Binding-site contacts:
Ligand atom O28 contacts residue TYR106 of chain 1.C at 3.4 Å (h-bond).
Ligand atom C10 contacts residue ALA52 of chain 1.C at 3.5 Å (hydrophobic).
Ligand atom C31 contacts residue ALA211 of chain 1.C at 3.3 Å (hydrophobic).
Ligand atom C20 contacts residue VAL93 of chain 1.C at 3.6 Å (hydrophobic).
Ligand atom C25 contacts residue TYR106 of chain 1.C at 3.4 Å (hydrophobic).
Ligand atom C12 contacts residue ALA52 of chain 1.C at 3.8 Å (hydrophobic).
Ligand atom O21 contacts residue GLU55 of chain 1.C at 2.8 Å (salt-bridge).
Ligand atom C12 contacts residue LEU89 of chain 1.C at 3.4 Å (hydrophobic).
Ligand atom C08 contacts residue ASP53 of chain 1.C at 3.8 Å.
Ligand atom C27 contacts residue ASN126 of chain 1.C at 3.3 Å.
Ligand atom N04 contacts residue ASP53 of chain 1.C at 3.5 Å (salt-bridge).
Ligand atom C01 contacts residue ASP53 of chain 1.C at 3.2 Å.
Ligand atom C11 contacts residue ALA52 of chain 1.C at 3.5 Å (hydrophobic).
Ligand atom C32 contacts residue PHE215 of chain 1.C at 3.5 Å (hydrophobic).
Ligand atom C15 contacts residue ALA52 of chain 1.C at 3.7 Å (hydrophobic).
Ligand atom C08 contacts residue TRP85 of chain 1.C at 3.9 Å (hydrophobic).
Ligand atom C03 contacts residue ASP53 of chain 1.C at 3.8 Å.
Ligand atom C11 contacts residue TRP85 of chain 1.C at 3.4 Å (hydrophobic).
Ligand atom C19 contacts residue GLU55 of chain 1.C at 3.5 Å.
Ligand atom C18 contacts residue ALA52 of chain 1.C at 3.9 Å (hydrophobic).
Ligand atom O21 contacts residue VAL93 of chain 1.C at 3.3 Å.
Ligand atom O28 contacts residue ASN126 of chain 1.C at 2.5 Å (h-bond).
Ligand atom C06 contacts residue PHE215 of chain 1.C at 3.5 Å (hydrophobic).
Ligand atom C05 contacts residue ASP53 of chain 1.C at 3.1 Å.
Ligand atom C23 contacts residue LEU89 of chain 1.C at 3.8 Å (hydrophobic).
Ligand atom O21 contacts residue ARG96 of chain 1.C at 3.4 Å (salt-bridge).
Ligand atom C02 contacts residue ASP53 of chain 1.C at 3.6 Å.
Ligand atom O28 contacts residue LEU125 of chain 1.C at 3.7 Å.
Ligand atom C20 contacts residue GLU55 of chain 1.C at 3.5 Å.
Ligand atom C27 contacts residue TYR106 of chain 1.C at 3.3 Å (hydrophobic).
Ligand atom C27 contacts residue ILE129 of chain 1.C at 3.5 Å (hydrophobic).
Ligand atom C22 contacts residue VAL93 of chain 1.C at 3.3 Å (hydrophobic).
Ligand atom C11 contacts residue LEU89 of chain 1.C at 3.7 Å (hydrophobic).
Ligand atom C09 contacts residue ASP53 of chain 1.C at 3.5 Å.
Ligand atom C12 contacts residue MET86 of chain 1.C at 3.7 Å (hydrophobic).
Ligand atom C26 contacts residue TYR106 of chain 1.C at 3.8 Å (hydrophobic).
Ligand atom C22 contacts residue LEU89 of chain 1.C at 3.4 Å (hydrophobic).
Ligand atom C31 contacts residue PHE215 of chain 1.C at 3.6 Å (hydrophobic).
Ligand atom C18 contacts residue LEU48 of chain 1.C at 3.9 Å (hydrophobic).
Ligand atom O28 contacts residue ILE129 of chain 1.C at 3.8 Å.

Sequence of chain 1.C:
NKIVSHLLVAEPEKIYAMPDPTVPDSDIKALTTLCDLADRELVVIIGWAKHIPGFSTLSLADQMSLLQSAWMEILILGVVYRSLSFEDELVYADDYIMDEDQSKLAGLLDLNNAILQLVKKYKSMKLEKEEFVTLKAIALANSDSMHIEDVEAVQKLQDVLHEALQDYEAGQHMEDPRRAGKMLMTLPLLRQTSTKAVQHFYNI

The small molecule below binds the protein below.
Small molecule (SMILES): CC(C)N1CCN(c2ccc(C(=C(CCCO)c3ccccc3)c3ccc(O)cc3)cc2)CC1